Binding-site contacts:
Ligand atom C3 contacts residue ASN212 of chain 2.E at 3.8 Å.
Ligand atom C1 contacts residue ASN212 of chain 2.E at 1.4 Å.
Ligand atom N2 contacts residue ILE211 of chain 2.E at 4.3 Å.
Ligand atom C2 contacts residue ASN212 of chain 2.E at 2.4 Å.
Ligand atom O7 contacts residue ASN212 of chain 2.E at 4.5 Å.
Ligand atom C5 contacts residue ASN212 of chain 2.E at 3.7 Å.
Ligand atom C4 contacts residue ASN212 of chain 2.E at 4.2 Å.
Ligand atom N2 contacts residue ASN212 of chain 2.E at 2.9 Å (h-bond).
Ligand atom C1 contacts residue ILE211 of chain 2.E at 4.2 Å (hydrophobic).
Ligand atom O5 contacts residue ASN212 of chain 2.E at 2.4 Å (h-bond).
Ligand atom C7 contacts residue ASN212 of chain 2.E at 3.9 Å.

This small molecule binds to this protein.
Small molecule (SMILES): CC(=O)N[C@@H]1[C@@H](O)[C@H](O)[C@@H](CO)O[C@H]1O

Sequence of chain 2.E:
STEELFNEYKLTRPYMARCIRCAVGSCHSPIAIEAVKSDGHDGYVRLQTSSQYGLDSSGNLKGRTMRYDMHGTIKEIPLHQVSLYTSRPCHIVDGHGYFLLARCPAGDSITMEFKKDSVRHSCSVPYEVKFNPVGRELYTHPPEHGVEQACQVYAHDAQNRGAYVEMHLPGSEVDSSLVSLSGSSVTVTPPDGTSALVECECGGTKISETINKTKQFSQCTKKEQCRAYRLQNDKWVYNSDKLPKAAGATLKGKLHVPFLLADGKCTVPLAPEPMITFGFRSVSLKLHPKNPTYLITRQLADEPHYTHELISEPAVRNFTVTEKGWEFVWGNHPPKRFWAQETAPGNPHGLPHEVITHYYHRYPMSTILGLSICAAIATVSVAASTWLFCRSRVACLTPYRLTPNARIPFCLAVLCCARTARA